Sequence of chain 1.B:
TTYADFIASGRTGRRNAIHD

Sequence of chain 1.A:
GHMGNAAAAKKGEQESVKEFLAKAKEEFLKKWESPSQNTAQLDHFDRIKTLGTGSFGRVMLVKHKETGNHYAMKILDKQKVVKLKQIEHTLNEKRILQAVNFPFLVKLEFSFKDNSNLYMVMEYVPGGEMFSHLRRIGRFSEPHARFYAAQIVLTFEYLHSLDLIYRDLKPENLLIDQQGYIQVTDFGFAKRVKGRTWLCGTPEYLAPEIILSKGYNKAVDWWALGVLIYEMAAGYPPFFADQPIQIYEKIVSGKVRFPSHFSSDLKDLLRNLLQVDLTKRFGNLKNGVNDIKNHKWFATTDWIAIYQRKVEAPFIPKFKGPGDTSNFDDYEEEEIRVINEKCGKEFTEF

Binding-site contacts:
Ligand atom C11 contacts residue PHE57 of chain 1.A at 3.9 Å (hydrophobic).
Ligand atom C12 contacts residue ASP187 of chain 1.A at 3.6 Å.
Ligand atom C8 contacts residue MET123 of chain 1.A at 3.6 Å (hydrophobic).
Ligand atom C14 contacts residue THR186 of chain 1.A at 3.2 Å.
Ligand atom N2 contacts residue ASP187 of chain 1.A at 2.8 Å (salt-bridge).
Ligand atom C10 contacts residue PHE57 of chain 1.A at 3.9 Å (hydrophobic).
Ligand atom C3 contacts residue LEU176 of chain 1.A at 3.8 Å (hydrophobic).
Ligand atom C2 contacts residue TYR125 of chain 1.A at 3.8 Å (hydrophobic).
Ligand atom C2 contacts residue LEU176 of chain 1.A at 3.8 Å (hydrophobic).
Ligand atom C14 contacts residue ASP187 of chain 1.A at 3.4 Å.
Ligand atom C6 contacts residue VAL60 of chain 1.A at 3.9 Å (hydrophobic).
Ligand atom C1 contacts residue LEU176 of chain 1.A at 3.7 Å (hydrophobic).
Ligand atom C3 contacts residue GLU124 of chain 1.A at 3.3 Å.
Ligand atom C5 contacts residue LEU176 of chain 1.A at 3.5 Å (hydrophobic).
Ligand atom C contacts residue LEU52 of chain 1.A at 3.7 Å (hydrophobic).
Ligand atom C4 contacts residue ALA73 of chain 1.A at 3.6 Å (hydrophobic).
Ligand atom N contacts residue ALA73 of chain 1.A at 3.5 Å.
Ligand atom N contacts residue LEU176 of chain 1.A at 3.8 Å.
Ligand atom N2 contacts residue ASN174 of chain 1.A at 3.0 Å (h-bond).
Ligand atom O1 contacts residue VAL60 of chain 1.A at 3.4 Å.
Ligand atom C3 contacts residue VAL126 of chain 1.A at 3.6 Å (hydrophobic).
Ligand atom N contacts residue VAL126 of chain 1.A at 2.9 Å (h-bond).
Ligand atom C2 contacts residue VAL126 of chain 1.A at 3.7 Å (hydrophobic).
Ligand atom C3 contacts residue ALA73 of chain 1.A at 3.3 Å (hydrophobic).
Ligand atom N contacts residue TYR125 of chain 1.A at 3.7 Å.
Ligand atom C11 contacts residue ASP187 of chain 1.A at 3.7 Å.
Ligand atom C4 contacts residue LEU176 of chain 1.A at 3.7 Å (hydrophobic).
Ligand atom C2 contacts residue ALA73 of chain 1.A at 3.9 Å (hydrophobic).
Ligand atom C2 contacts residue PHE330 of chain 1.A at 3.7 Å (hydrophobic).
Ligand atom C12 contacts residue ASN174 of chain 1.A at 3.9 Å.
Ligand atom N contacts residue GLU124 of chain 1.A at 3.8 Å.
Ligand atom C8 contacts residue THR186 of chain 1.A at 3.8 Å.
Ligand atom O contacts residue LEU176 of chain 1.A at 3.6 Å.
Ligand atom C13 contacts residue ASP187 of chain 1.A at 3.6 Å.
Ligand atom N2 contacts residue GLU173 of chain 1.A at 3.4 Å (salt-bridge).
Ligand atom C contacts residue PHE330 of chain 1.A at 3.5 Å (hydrophobic).
Ligand atom C13 contacts residue THR186 of chain 1.A at 3.7 Å.
Ligand atom C13 contacts residue GLU173 of chain 1.A at 3.4 Å.
Ligand atom C9 contacts residue MET123 of chain 1.A at 3.9 Å (hydrophobic).
Ligand atom C9 contacts residue THR186 of chain 1.A at 3.8 Å.

A small-molecule ligand and the protein it binds are described below.
Small molecule (SMILES): Cc1cncc2cccc(S(=O)(=O)N3CCCNCC3)c12